Binding-site contacts:
Ligand atom C4 contacts residue TYR118 of chain 5.A at 3.6 Å (hydrophobic).
Ligand atom N6 contacts residue TYR118 of chain 5.A at 3.6 Å.
Ligand atom O3B contacts residue SER84 of chain 5.A at 2.6 Å (h-bond).
Ligand atom C6 contacts residue TYR118 of chain 5.A at 3.5 Å (hydrophobic).
Ligand atom O3A contacts residue SER84 of chain 5.A at 3.2 Å.
Ligand atom O3G contacts residue THR88 of chain 5.A at 3.0 Å (h-bond).
Ligand atom O2A contacts residue THR89 of chain 5.A at 3.0 Å (h-bond).
Ligand atom PG contacts residue SER84 of chain 5.A at 3.6 Å.
Ligand atom N6 contacts residue ASP115 of chain 5.A at 2.8 Å (salt-bridge).
Ligand atom PB contacts residue SER84 of chain 5.A at 3.5 Å.
Ligand atom C8 contacts residue TYR118 of chain 5.A at 3.5 Å (hydrophobic).
Ligand atom O2G contacts residue GLU83 of chain 5.A at 3.1 Å.
Ligand atom C2 contacts residue TYR280 of chain 5.A at 3.4 Å (hydrophobic).
Ligand atom C1' contacts residue TYR118 of chain 5.A at 3.6 Å (hydrophobic).
Ligand atom O3A contacts residue GLY86 of chain 5.A at 3.5 Å (h-bond).
Ligand atom O2G contacts residue GLN209 of chain 5.A at 3.0 Å (h-bond).
Ligand atom O3' contacts residue LYS242 of chain 5.A at 2.8 Å (salt-bridge).
Ligand atom O2' contacts residue TYR280 of chain 5.A at 3.6 Å.
Ligand atom O2B contacts residue THR88 of chain 5.A at 2.6 Å (h-bond).
Ligand atom O1B contacts residue LYS87 of chain 5.A at 2.8 Å (salt-bridge).
Ligand atom C5' contacts residue SER84 of chain 5.A at 3.5 Å.
Ligand atom PB contacts residue GLY86 of chain 5.A at 3.6 Å.
Ligand atom N9 contacts residue TYR118 of chain 5.A at 3.6 Å.
Ligand atom C5 contacts residue TYR118 of chain 5.A at 3.4 Å (hydrophobic).
Ligand atom O1A contacts residue THR88 of chain 5.A at 3.5 Å.
Ligand atom O2A contacts residue THR88 of chain 5.A at 3.5 Å (h-bond).
Ligand atom PB contacts residue LYS87 of chain 5.A at 3.6 Å.
Ligand atom O3G contacts residue GLN209 of chain 5.A at 3.6 Å.
Ligand atom O3B contacts residue LYS87 of chain 5.A at 3.3 Å (salt-bridge).
Ligand atom O1B contacts residue GLY86 of chain 5.A at 2.6 Å (h-bond).
Ligand atom O1B contacts residue GLY85 of chain 5.A at 3.0 Å (h-bond).
Ligand atom C2' contacts residue TYR280 of chain 5.A at 3.5 Å (hydrophobic).
Ligand atom O4' contacts residue TYR118 of chain 5.A at 3.3 Å (h-bond).
Ligand atom O3B contacts residue GLU83 of chain 5.A at 3.4 Å.
Ligand atom N3 contacts residue GLY281 of chain 5.A at 3.1 Å (h-bond).
Ligand atom O4' contacts residue THR89 of chain 5.A at 3.6 Å.
Ligand atom N7 contacts residue TYR118 of chain 5.A at 3.4 Å.
Ligand atom O2A contacts residue GLY86 of chain 5.A at 3.1 Å.
Ligand atom N3 contacts residue TYR280 of chain 5.A at 3.3 Å.
Ligand atom C2 contacts residue GLY281 of chain 5.A at 3.5 Å.

This protein binds this small molecule.
Small molecule (SMILES): Nc1ncnc2c1ncn2[C@@H]1O[C@H](COP(=O)(O)OP(=O)(O)OP(O)(O)=S)[C@@H](O)[C@H]1O

Sequence of chain 5.A:
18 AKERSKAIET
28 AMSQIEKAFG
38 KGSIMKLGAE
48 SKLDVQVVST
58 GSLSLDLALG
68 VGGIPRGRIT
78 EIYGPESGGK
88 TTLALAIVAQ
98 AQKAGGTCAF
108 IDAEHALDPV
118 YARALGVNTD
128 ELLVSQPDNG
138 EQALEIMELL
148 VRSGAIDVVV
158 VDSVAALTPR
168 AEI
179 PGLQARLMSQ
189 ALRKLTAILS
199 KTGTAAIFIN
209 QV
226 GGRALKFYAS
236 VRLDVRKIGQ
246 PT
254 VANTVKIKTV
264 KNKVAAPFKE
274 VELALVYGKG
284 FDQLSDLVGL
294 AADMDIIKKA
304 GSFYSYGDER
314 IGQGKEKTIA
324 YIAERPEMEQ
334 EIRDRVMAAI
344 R